Sequence of chain 2.A:
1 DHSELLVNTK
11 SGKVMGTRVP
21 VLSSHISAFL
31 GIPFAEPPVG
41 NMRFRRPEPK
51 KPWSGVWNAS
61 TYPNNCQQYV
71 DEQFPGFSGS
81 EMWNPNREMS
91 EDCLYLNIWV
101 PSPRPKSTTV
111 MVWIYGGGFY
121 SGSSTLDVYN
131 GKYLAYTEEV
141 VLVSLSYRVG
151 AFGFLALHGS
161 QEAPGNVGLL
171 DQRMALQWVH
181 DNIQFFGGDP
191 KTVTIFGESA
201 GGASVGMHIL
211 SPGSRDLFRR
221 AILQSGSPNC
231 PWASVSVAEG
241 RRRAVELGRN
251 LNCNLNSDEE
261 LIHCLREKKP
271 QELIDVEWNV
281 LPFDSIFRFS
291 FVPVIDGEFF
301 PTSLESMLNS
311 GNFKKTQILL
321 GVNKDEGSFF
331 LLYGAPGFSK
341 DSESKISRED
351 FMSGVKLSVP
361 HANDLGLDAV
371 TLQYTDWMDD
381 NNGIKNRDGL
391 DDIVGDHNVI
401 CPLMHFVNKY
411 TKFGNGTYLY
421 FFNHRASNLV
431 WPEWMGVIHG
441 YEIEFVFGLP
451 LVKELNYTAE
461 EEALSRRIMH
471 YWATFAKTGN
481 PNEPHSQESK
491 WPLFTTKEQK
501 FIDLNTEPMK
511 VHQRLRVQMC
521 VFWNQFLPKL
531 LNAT

The protein below binds the small molecule below.
Small molecule (SMILES): CC(=O)N[C@@H]1[C@@H](O)[C@H](O)[C@@H](CO)O[C@H]1O

Binding-site contacts:
Ligand atom O7 contacts residue ASN58 of chain 2.A at 2.9 Å (h-bond).
Ligand atom C2 contacts residue ASN58 of chain 2.A at 2.5 Å.
Ligand atom C8 contacts residue ASN58 of chain 2.A at 4.1 Å.
Ligand atom C2 contacts residue SER60 of chain 2.A at 4.2 Å.
Ligand atom N2 contacts residue ASN58 of chain 2.A at 2.8 Å (h-bond).
Ligand atom O5 contacts residue ASN58 of chain 2.A at 2.4 Å (h-bond).
Ligand atom C5 contacts residue THR61 of chain 2.A at 4.4 Å.
Ligand atom C3 contacts residue ASN58 of chain 2.A at 3.7 Å.
Ligand atom O5 contacts residue SER60 of chain 2.A at 4.1 Å.
Ligand atom C5 contacts residue SER60 of chain 2.A at 4.2 Å.
Ligand atom C3 contacts residue SER60 of chain 2.A at 4.0 Å.
Ligand atom O4 contacts residue THR61 of chain 2.A at 4.3 Å.
Ligand atom C4 contacts residue ASN58 of chain 2.A at 4.3 Å.
Ligand atom C7 contacts residue ASN58 of chain 2.A at 3.0 Å.
Ligand atom C1 contacts residue SER60 of chain 2.A at 3.4 Å.
Ligand atom C5 contacts residue ASN58 of chain 2.A at 3.7 Å.
Ligand atom C1 contacts residue ASN58 of chain 2.A at 1.5 Å.